Sequence of chain 1.A:
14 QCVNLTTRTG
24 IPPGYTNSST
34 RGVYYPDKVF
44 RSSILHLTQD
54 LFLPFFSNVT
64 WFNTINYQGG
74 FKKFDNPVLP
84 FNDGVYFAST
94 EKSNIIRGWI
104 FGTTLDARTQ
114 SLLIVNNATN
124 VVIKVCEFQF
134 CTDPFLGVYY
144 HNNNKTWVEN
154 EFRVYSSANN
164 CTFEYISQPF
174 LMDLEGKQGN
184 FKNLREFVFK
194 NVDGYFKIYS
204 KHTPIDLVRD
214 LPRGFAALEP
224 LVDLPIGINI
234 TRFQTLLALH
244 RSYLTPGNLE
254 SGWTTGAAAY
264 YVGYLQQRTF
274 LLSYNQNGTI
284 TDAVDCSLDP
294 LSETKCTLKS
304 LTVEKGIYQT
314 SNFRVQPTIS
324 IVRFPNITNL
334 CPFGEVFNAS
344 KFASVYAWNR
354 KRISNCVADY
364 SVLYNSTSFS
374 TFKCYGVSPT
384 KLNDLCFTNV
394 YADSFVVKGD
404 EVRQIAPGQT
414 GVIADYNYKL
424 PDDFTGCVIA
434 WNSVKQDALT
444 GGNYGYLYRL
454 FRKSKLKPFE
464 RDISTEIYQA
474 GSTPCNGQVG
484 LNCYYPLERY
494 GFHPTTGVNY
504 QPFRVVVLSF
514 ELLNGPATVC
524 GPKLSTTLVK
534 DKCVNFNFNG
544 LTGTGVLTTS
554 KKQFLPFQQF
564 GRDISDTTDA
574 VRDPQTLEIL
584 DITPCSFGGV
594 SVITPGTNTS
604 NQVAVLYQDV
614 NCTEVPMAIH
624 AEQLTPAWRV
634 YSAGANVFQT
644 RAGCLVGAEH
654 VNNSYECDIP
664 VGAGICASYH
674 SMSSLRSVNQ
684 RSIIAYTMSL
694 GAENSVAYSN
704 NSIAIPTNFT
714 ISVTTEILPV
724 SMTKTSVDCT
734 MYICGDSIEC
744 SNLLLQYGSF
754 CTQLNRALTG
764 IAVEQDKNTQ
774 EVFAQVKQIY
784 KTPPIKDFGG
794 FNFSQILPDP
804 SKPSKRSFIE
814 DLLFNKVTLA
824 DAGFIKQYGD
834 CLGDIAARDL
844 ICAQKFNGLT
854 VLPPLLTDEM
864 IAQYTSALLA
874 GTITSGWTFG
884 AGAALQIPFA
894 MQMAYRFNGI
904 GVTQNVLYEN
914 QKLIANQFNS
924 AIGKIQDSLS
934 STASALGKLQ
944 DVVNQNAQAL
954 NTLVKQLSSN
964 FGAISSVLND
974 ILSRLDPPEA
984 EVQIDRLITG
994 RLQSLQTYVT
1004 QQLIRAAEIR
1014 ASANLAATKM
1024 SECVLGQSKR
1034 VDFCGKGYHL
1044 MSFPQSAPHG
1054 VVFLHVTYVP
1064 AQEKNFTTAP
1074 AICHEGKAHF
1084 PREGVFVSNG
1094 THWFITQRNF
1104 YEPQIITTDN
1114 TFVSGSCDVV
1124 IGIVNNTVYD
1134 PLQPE

Sequence of chain 1.B:
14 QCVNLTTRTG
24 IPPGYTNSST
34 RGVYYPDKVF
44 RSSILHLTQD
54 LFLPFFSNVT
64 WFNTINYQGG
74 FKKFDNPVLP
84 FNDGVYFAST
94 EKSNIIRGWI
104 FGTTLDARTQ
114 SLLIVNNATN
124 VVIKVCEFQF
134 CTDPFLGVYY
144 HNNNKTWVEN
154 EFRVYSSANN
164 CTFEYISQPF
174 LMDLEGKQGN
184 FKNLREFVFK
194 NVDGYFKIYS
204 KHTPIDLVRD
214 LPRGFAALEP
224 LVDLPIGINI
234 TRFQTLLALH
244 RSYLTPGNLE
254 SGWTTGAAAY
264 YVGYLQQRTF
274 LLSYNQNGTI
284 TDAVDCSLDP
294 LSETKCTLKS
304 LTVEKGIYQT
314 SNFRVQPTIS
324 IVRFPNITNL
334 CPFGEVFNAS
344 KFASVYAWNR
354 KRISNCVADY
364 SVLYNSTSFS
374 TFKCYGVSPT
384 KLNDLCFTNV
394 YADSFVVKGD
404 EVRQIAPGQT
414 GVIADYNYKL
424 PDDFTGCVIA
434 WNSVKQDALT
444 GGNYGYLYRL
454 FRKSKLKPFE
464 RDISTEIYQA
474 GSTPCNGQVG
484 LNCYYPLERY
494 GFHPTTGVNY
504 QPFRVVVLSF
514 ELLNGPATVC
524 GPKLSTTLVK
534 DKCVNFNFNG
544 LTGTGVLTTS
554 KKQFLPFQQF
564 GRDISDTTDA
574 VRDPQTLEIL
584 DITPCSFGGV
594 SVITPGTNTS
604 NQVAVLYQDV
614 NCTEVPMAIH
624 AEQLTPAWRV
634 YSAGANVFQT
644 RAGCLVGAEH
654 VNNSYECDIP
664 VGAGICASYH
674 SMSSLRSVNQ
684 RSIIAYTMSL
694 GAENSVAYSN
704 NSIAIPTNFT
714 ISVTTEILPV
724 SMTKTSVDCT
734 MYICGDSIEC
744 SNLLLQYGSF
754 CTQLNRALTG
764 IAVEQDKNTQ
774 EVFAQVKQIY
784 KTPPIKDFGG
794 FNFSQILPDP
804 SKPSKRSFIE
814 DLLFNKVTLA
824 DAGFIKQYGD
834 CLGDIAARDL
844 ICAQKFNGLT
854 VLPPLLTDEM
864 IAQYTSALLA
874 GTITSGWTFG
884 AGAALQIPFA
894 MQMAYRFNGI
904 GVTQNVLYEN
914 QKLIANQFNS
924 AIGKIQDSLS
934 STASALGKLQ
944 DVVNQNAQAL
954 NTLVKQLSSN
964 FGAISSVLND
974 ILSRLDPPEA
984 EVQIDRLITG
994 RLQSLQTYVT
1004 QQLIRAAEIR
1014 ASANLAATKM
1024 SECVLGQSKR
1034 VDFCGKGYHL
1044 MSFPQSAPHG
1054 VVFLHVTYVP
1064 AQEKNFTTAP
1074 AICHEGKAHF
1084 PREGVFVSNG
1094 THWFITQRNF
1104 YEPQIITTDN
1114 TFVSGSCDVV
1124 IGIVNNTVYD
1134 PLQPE

Binding-site contacts:
Ligand atom C5 contacts residue ASN162 of chain 1.B at 3.8 Å.
Ligand atom C1 contacts residue ASN163 of chain 1.B at 1.4 Å.
Ligand atom C7 contacts residue ASN163 of chain 1.B at 3.3 Å.
Ligand atom C8 contacts residue ALA350 of chain 1.A at 4.4 Å (hydrophobic).
Ligand atom C3 contacts residue ASN163 of chain 1.B at 3.8 Å.
Ligand atom C5 contacts residue ASN163 of chain 1.B at 3.6 Å.
Ligand atom N2 contacts residue ASN163 of chain 1.B at 3.0 Å (h-bond).
Ligand atom C2 contacts residue ASN163 of chain 1.B at 2.5 Å.
Ligand atom O6 contacts residue ASN162 of chain 1.B at 2.9 Å (h-bond).
Ligand atom O5 contacts residue ASN162 of chain 1.B at 3.4 Å (h-bond).
Ligand atom C1 contacts residue ASN162 of chain 1.B at 3.6 Å.
Ligand atom C4 contacts residue ASN163 of chain 1.B at 4.2 Å.
Ligand atom C6 contacts residue ASN162 of chain 1.B at 3.7 Å.
Ligand atom C8 contacts residue TYR349 of chain 1.A at 3.7 Å (hydrophobic).
Ligand atom C8 contacts residue ILE466 of chain 1.A at 4.0 Å (hydrophobic).
Ligand atom C8 contacts residue ASN163 of chain 1.B at 4.4 Å.
Ligand atom O7 contacts residue ASN163 of chain 1.B at 3.3 Å (h-bond).
Ligand atom O5 contacts residue ASN163 of chain 1.B at 2.3 Å (h-bond).

This small molecule binds to this protein.
Small molecule (SMILES): CC(=O)N[C@H]1[C@H](O[C@H]2[C@H](O)[C@@H](NC(C)=O)CO[C@@H]2CO)O[C@H](CO)[C@@H](O)[C@@H]1O